Sequence of chain 1.B:
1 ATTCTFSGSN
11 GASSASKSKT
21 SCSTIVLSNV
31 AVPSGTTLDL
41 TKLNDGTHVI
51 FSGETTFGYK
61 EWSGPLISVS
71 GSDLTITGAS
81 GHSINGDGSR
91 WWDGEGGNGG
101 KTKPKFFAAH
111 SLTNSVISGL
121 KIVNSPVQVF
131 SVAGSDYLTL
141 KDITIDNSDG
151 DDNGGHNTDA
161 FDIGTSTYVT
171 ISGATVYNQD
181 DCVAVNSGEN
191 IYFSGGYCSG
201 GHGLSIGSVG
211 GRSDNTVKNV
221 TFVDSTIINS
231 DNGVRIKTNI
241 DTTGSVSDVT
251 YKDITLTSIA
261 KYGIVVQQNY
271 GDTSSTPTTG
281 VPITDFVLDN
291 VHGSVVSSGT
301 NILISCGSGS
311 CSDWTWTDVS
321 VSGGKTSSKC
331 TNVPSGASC

The protein below binds the small molecule below.
Small molecule (SMILES): OC[C@H]1O[C@H](O)[C@@H](O)[C@@H](O)[C@@H]1O

Binding-site contacts:
Ligand atom C5 contacts residue SER34 of chain 1.B at 3.1 Å.
Ligand atom O2 contacts residue SER34 of chain 1.B at 3.6 Å.
Ligand atom C2 contacts residue TYR59 of chain 1.B at 3.8 Å (hydrophobic).
Ligand atom C1 contacts residue SER34 of chain 1.B at 1.4 Å.
Ligand atom O4 contacts residue SER34 of chain 1.B at 4.2 Å.
Ligand atom C1 contacts residue TYR59 of chain 1.B at 4.0 Å (hydrophobic).
Ligand atom C4 contacts residue SER34 of chain 1.B at 3.5 Å.
Ligand atom C3 contacts residue LYS60 of chain 1.B at 4.2 Å.
Ligand atom O5 contacts residue SER34 of chain 1.B at 2.3 Å (h-bond).
Ligand atom C2 contacts residue SER34 of chain 1.B at 2.4 Å.
Ligand atom C3 contacts residue SER34 of chain 1.B at 2.9 Å.
Ligand atom O3 contacts residue LYS60 of chain 1.B at 4.0 Å.
Ligand atom O3 contacts residue SER34 of chain 1.B at 4.2 Å.